This small molecule binds to this protein.
Small molecule (SMILES): CCOC(=O)c1cc2cc(-c3ccncc3)ccc2[nH]1

Sequence of chain 1.C:
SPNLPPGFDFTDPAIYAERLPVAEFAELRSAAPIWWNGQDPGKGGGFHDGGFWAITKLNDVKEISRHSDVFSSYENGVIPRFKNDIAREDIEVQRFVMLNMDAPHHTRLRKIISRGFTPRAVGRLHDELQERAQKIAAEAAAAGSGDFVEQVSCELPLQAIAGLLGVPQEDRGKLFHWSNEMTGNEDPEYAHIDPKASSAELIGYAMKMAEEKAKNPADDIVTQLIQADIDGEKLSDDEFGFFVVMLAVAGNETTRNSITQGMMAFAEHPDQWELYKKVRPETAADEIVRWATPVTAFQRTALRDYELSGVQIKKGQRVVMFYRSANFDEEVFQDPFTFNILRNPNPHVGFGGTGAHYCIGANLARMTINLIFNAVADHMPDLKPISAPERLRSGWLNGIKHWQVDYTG

Binding-site contacts:
Ligand atom C12 contacts residue ALA253 of chain 1.C at 3.0 Å (hydrophobic).
Ligand atom C06 contacts residue VAL252 of chain 1.C at 3.8 Å (hydrophobic).
Ligand atom C09 contacts residue TRP399 of chain 1.C at 4.0 Å (hydrophobic).
Ligand atom C17 contacts residue VAL252 of chain 1.C at 4.0 Å (hydrophobic).
Ligand atom O05 contacts residue ILE82 of chain 1.C at 3.9 Å.
Ligand atom C13 contacts residue THR257 of chain 1.C at 3.6 Å.
Ligand atom C04 contacts residue ILE82 of chain 1.C at 3.9 Å (hydrophobic).
Ligand atom C16 contacts residue LEU102 of chain 1.C at 4.1 Å (hydrophobic).
Ligand atom C07 contacts residue VAL252 of chain 1.C at 3.6 Å (hydrophobic).
Ligand atom C16 contacts residue PHE301 of chain 1.C at 3.9 Å (hydrophobic).
Ligand atom C17 contacts residue ALA253 of chain 1.C at 4.3 Å (hydrophobic).
Ligand atom C15 contacts residue HEM1 of chain 1.V at 3.2 Å.
Ligand atom N20 contacts residue TRP399 of chain 1.C at 3.7 Å.
Ligand atom C18 contacts residue TRP399 of chain 1.C at 3.6 Å (hydrophobic).
Ligand atom C13 contacts residue HEM1 of chain 1.V at 3.0 Å.
Ligand atom C08 contacts residue VAL252 of chain 1.C at 3.3 Å (hydrophobic).
Ligand atom C19 contacts residue VAL252 of chain 1.C at 3.2 Å (hydrophobic).
Ligand atom C07 contacts residue ILE82 of chain 1.C at 3.7 Å (hydrophobic).
Ligand atom C16 contacts residue ALA253 of chain 1.C at 4.0 Å (hydrophobic).
Ligand atom C11 contacts residue ALA253 of chain 1.C at 3.6 Å (hydrophobic).
Ligand atom C17 contacts residue THR257 of chain 1.C at 4.3 Å.
Ligand atom C17 contacts residue TRP399 of chain 1.C at 3.9 Å (hydrophobic).
Ligand atom N20 contacts residue VAL252 of chain 1.C at 3.5 Å.
Ligand atom C18 contacts residue LEU400 of chain 1.C at 4.1 Å (hydrophobic).
Ligand atom C09 contacts residue VAL252 of chain 1.C at 3.8 Å (hydrophobic).
Ligand atom C10 contacts residue TRP399 of chain 1.C at 4.2 Å (hydrophobic).
Ligand atom C18 contacts residue GLU256 of chain 1.C at 4.2 Å.
Ligand atom C10 contacts residue ALA253 of chain 1.C at 4.0 Å (hydrophobic).
Ligand atom C12 contacts residue THR257 of chain 1.C at 3.6 Å.
Ligand atom C13 contacts residue ALA253 of chain 1.C at 3.0 Å (hydrophobic).
Ligand atom C07 contacts residue TRP399 of chain 1.C at 4.2 Å (hydrophobic).
Ligand atom C06 contacts residue TRP399 of chain 1.C at 4.0 Å (hydrophobic).
Ligand atom N14 contacts residue ALA253 of chain 1.C at 3.9 Å.
Ligand atom C15 contacts residue ALA253 of chain 1.C at 4.0 Å (hydrophobic).
Ligand atom C19 contacts residue TRP399 of chain 1.C at 3.4 Å (hydrophobic).
Ligand atom C18 contacts residue VAL252 of chain 1.C at 3.6 Å (hydrophobic).
Ligand atom C08 contacts residue TRP399 of chain 1.C at 3.6 Å (hydrophobic).
Ligand atom C06 contacts residue ILE82 of chain 1.C at 3.9 Å (hydrophobic).
Ligand atom C10 contacts residue VAL252 of chain 1.C at 4.1 Å (hydrophobic).
Ligand atom N14 contacts residue HEM1 of chain 1.V at 2.4 Å.